The protein below binds the small molecule below.
Small molecule (SMILES): CC(=O)N[C@@H]1[C@@H](O)[C@H](O)[C@@H](CO)O[C@H]1O

Binding-site contacts:
Ligand atom O7 contacts residue GLN375 of chain 1.A at 3.3 Å.
Ligand atom C7 contacts residue LYS374 of chain 1.A at 4.4 Å.
Ligand atom O5 contacts residue SER381 of chain 1.A at 3.6 Å (h-bond).
Ligand atom O7 contacts residue LYS374 of chain 1.A at 3.7 Å.
Ligand atom O5 contacts residue ASN379 of chain 1.A at 2.4 Å (h-bond).
Ligand atom C7 contacts residue GLN375 of chain 1.A at 4.2 Å.
Ligand atom C6 contacts residue ASN379 of chain 1.A at 4.2 Å.
Ligand atom O3 contacts residue GLN375 of chain 1.A at 4.2 Å.
Ligand atom O5 contacts residue ILE382 of chain 1.A at 4.0 Å.
Ligand atom O6 contacts residue SER381 of chain 1.A at 3.3 Å (h-bond).
Ligand atom C4 contacts residue ASN379 of chain 1.A at 4.4 Å.
Ligand atom C3 contacts residue ASN379 of chain 1.A at 4.4 Å.
Ligand atom C2 contacts residue GLN375 of chain 1.A at 4.5 Å.
Ligand atom C5 contacts residue SER381 of chain 1.A at 4.1 Å.
Ligand atom O6 contacts residue ILE382 of chain 1.A at 4.0 Å.
Ligand atom C2 contacts residue ASN379 of chain 1.A at 3.3 Å.
Ligand atom C1 contacts residue SER381 of chain 1.A at 4.1 Å.
Ligand atom C8 contacts residue LYS374 of chain 1.A at 4.3 Å.
Ligand atom C7 contacts residue ASN379 of chain 1.A at 4.3 Å.
Ligand atom O6 contacts residue GLU385 of chain 1.A at 4.1 Å.
Ligand atom C6 contacts residue ILE382 of chain 1.A at 3.9 Å (hydrophobic).
Ligand atom C6 contacts residue SER381 of chain 1.A at 4.1 Å.
Ligand atom N2 contacts residue ASN379 of chain 1.A at 4.1 Å.
Ligand atom C5 contacts residue ASN379 of chain 1.A at 3.7 Å.
Ligand atom C1 contacts residue ASN379 of chain 1.A at 2.7 Å.

Sequence of chain 1.A:
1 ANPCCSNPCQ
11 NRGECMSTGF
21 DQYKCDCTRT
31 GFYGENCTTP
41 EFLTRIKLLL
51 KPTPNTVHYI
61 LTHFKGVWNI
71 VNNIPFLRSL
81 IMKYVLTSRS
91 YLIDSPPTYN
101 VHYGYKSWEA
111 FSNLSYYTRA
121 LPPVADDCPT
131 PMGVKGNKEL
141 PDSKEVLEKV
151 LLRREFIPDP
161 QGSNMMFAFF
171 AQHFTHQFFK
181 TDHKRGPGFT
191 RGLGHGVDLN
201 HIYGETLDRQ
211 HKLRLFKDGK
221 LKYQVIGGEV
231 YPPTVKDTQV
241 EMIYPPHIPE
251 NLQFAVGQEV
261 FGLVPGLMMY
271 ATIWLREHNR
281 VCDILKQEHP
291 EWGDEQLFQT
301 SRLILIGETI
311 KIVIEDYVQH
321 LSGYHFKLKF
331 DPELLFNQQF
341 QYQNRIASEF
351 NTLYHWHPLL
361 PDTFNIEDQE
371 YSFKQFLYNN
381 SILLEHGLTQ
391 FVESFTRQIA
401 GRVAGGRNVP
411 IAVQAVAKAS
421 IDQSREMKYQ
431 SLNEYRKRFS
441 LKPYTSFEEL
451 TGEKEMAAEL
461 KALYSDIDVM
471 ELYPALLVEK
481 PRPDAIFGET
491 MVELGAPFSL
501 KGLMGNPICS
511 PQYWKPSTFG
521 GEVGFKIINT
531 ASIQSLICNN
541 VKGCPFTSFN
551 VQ